Sequence of chain 1.B:
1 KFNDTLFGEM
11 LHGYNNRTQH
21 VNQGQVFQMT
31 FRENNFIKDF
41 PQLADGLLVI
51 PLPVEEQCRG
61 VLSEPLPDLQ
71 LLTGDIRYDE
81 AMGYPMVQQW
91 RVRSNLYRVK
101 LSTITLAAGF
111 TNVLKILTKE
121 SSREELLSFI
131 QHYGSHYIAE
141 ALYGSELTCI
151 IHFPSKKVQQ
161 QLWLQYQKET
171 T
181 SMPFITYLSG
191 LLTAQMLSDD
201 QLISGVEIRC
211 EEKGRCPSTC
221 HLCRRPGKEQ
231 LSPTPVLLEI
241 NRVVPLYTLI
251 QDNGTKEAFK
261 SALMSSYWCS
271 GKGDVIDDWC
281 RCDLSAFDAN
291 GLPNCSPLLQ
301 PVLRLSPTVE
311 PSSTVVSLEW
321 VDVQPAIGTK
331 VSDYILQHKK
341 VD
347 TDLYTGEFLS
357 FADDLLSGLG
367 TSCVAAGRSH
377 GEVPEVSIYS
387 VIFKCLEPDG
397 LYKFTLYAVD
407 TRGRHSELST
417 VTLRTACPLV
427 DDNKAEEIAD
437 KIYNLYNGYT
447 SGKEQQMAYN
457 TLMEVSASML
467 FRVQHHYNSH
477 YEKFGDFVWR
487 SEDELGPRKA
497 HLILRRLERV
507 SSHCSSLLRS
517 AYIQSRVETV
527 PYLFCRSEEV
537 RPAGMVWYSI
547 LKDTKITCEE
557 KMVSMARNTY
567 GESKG

Binding-site contacts:
Ligand atom O51 contacts residue TRP279 of chain 1.B at 4.4 Å.
Ligand atom P4 contacts residue TRP543 of chain 1.B at 4.1 Å.
Ligand atom O1 contacts residue TRP543 of chain 1.B at 4.5 Å.
Ligand atom O43 contacts residue TRP543 of chain 1.B at 3.6 Å.
Ligand atom O53 contacts residue TRP279 of chain 1.B at 4.1 Å.
Ligand atom O2 contacts residue TRP543 of chain 1.B at 3.3 Å.
Ligand atom O41 contacts residue TRP543 of chain 1.B at 3.5 Å.

This small molecule binds to this protein.
Small molecule (SMILES): O=P(O)(O)O[C@@H]1[C@H](O)[C@H](O)[C@@H](OP(=O)(O)O)[C@H](OP(=O)(O)O)[C@H]1O